Sequence of chain 1.B:
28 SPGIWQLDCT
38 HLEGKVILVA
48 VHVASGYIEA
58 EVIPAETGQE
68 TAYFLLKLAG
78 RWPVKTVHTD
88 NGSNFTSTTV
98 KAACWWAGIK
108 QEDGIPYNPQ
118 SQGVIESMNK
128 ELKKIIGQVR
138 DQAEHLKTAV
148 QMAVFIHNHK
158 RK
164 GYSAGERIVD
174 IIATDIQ

Sequence of chain 1.A:
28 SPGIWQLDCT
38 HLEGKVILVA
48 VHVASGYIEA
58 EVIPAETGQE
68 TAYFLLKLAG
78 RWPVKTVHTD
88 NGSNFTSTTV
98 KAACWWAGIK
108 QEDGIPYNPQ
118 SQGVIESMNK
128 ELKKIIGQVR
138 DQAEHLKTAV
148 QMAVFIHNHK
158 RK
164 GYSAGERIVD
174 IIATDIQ

The small molecule below binds the protein below.
Small molecule (SMILES): CN(Cc1ccccc1C(=O)NCc1ccccc1)Cc1ccc2c(c1C(=O)O)OC[C@H](CCC(=O)O)O2

Binding-site contacts:
Ligand atom O4 contacts residue GLU141 of chain 1.A at 2.8 Å (salt-bridge).
Ligand atom C19 contacts residue MET149 of chain 1.A at 3.3 Å (hydrophobic).
Ligand atom C14 contacts residue GLU141 of chain 1.A at 3.4 Å.
Ligand atom C15 contacts residue GLU67 of chain 1.B at 3.5 Å.
Ligand atom C16 contacts residue ALA100 of chain 1.B at 3.6 Å (hydrophobic).
Ligand atom C27 contacts residue TYR70 of chain 1.B at 3.8 Å (hydrophobic).
Ligand atom C3 contacts residue ALA140 of chain 1.A at 3.8 Å (hydrophobic).
Ligand atom C12 contacts residue THR145 of chain 1.A at 3.1 Å.
Ligand atom O1 contacts residue THR145 of chain 1.A at 2.7 Å (h-bond).
Ligand atom C27 contacts residue GLU67 of chain 1.B at 3.4 Å.
Ligand atom C7 contacts residue GLN139 of chain 1.A at 3.5 Å.
Ligand atom O7 contacts residue GLN66 of chain 1.B at 3.4 Å.
Ligand atom O1 contacts residue HIS142 of chain 1.A at 2.9 Å (h-bond).
Ligand atom C3 contacts residue GLN139 of chain 1.A at 3.1 Å.
Ligand atom O1 contacts residue ALA140 of chain 1.A at 3.4 Å.
Ligand atom C1 contacts residue GLN139 of chain 1.A at 3.6 Å.
Ligand atom O6 contacts residue THR145 of chain 1.A at 2.9 Å (h-bond).
Ligand atom O7 contacts residue TYR70 of chain 1.B at 3.3 Å.
Ligand atom C11 contacts residue GLN66 of chain 1.B at 3.4 Å.
Ligand atom O4 contacts residue ALA140 of chain 1.A at 3.8 Å.
Ligand atom C13 contacts residue GLN139 of chain 1.A at 3.7 Å.
Ligand atom C6 contacts residue GLN66 of chain 1.B at 3.4 Å.
Ligand atom O5 contacts residue GLN66 of chain 1.B at 3.3 Å.
Ligand atom C23 contacts residue GLN66 of chain 1.B at 3.7 Å.
Ligand atom O5 contacts residue GLU67 of chain 1.B at 3.3 Å.
Ligand atom C26 contacts residue GLN66 of chain 1.B at 3.6 Å.
Ligand atom C14 contacts residue HIS142 of chain 1.A at 3.8 Å.
Ligand atom C2 contacts residue GLU141 of chain 1.A at 3.6 Å.
Ligand atom C1 contacts residue ALA140 of chain 1.A at 3.6 Å (hydrophobic).
Ligand atom C29 contacts residue TYR70 of chain 1.B at 3.8 Å (hydrophobic).
Ligand atom C20 contacts residue ALA99 of chain 1.B at 3.7 Å (hydrophobic).
Ligand atom C14 contacts residue THR145 of chain 1.A at 3.5 Å.
Ligand atom C21 contacts residue THR145 of chain 1.A at 3.1 Å.
Ligand atom N1 contacts residue GLN139 of chain 1.A at 2.9 Å (h-bond).
Ligand atom C17 contacts residue MET149 of chain 1.A at 3.6 Å (hydrophobic).
Ligand atom O1 contacts residue GLU141 of chain 1.A at 3.2 Å (salt-bridge).
Ligand atom C8 contacts residue THR145 of chain 1.A at 3.5 Å.
Ligand atom O6 contacts residue HIS142 of chain 1.A at 3.3 Å.
Ligand atom C18 contacts residue ALA100 of chain 1.B at 3.8 Å (hydrophobic).
Ligand atom C1 contacts residue ASP138 of chain 1.A at 3.7 Å.